Sequence of chain 36.E:
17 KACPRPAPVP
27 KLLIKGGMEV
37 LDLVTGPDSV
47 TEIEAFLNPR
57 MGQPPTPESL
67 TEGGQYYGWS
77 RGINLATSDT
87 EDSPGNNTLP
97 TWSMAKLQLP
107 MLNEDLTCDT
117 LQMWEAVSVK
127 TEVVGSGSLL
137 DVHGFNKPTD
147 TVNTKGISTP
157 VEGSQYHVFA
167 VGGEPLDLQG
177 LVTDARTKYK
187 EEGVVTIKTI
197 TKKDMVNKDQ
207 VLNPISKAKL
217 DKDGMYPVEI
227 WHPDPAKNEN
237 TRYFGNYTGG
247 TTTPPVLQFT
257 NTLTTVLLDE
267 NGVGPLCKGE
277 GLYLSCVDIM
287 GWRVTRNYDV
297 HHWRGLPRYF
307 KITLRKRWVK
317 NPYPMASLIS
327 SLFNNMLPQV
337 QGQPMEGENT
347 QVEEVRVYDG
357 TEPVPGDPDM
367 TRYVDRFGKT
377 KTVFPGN

Binding-site contacts:
Ligand atom C3 contacts residue VAL296 of chain 36.D at 3.6 Å (hydrophobic).
Ligand atom O4 contacts residue ASN80 of chain 36.D at 4.1 Å.
Ligand atom O3 contacts residue GLY78 of chain 36.D at 3.7 Å.
Ligand atom O1B contacts residue TYR72 of chain 36.D at 4.0 Å.
Ligand atom C1 contacts residue ARG77 of chain 36.D at 3.1 Å.
Ligand atom C6 contacts residue ASN93 of chain 36.D at 3.4 Å.
Ligand atom C6 contacts residue THR94 of chain 36.D at 4.3 Å.
Ligand atom C3 contacts residue GLY78 of chain 36.D at 3.8 Å.
Ligand atom C1 contacts residue TYR72 of chain 36.D at 3.8 Å (hydrophobic).
Ligand atom C3 contacts residue HIS298 of chain 36.D at 3.8 Å.
Ligand atom C4 contacts residue GLY78 of chain 36.D at 3.9 Å.
Ligand atom O4 contacts residue GLY78 of chain 36.D at 3.4 Å (h-bond).
Ligand atom C3 contacts residue ARG77 of chain 36.D at 3.3 Å.
Ligand atom N5 contacts residue TYR72 of chain 36.D at 2.9 Å (h-bond).
Ligand atom C4 contacts residue TYR72 of chain 36.D at 3.4 Å (hydrophobic).
Ligand atom C4 contacts residue VAL296 of chain 36.D at 4.2 Å (hydrophobic).
Ligand atom C2 contacts residue GLY78 of chain 36.D at 4.2 Å.
Ligand atom O8 contacts residue ARG77 of chain 36.D at 3.5 Å (salt-bridge).
Ligand atom O1A contacts residue LYS186 of chain 36.D at 4.3 Å.
Ligand atom O8 contacts residue TYR72 of chain 36.D at 3.4 Å (h-bond).
Ligand atom C5 contacts residue ASN93 of chain 36.D at 4.1 Å.
Ligand atom O1A contacts residue TYR72 of chain 36.D at 3.4 Å.
Ligand atom O4 contacts residue VAL296 of chain 36.D at 3.9 Å.
Ligand atom C10 contacts residue TYR72 of chain 36.D at 4.0 Å (hydrophobic).
Ligand atom O4 contacts residue ARG77 of chain 36.D at 4.2 Å.
Ligand atom O4 contacts residue THR291 of chain 36.D at 3.9 Å.
Ligand atom C4 contacts residue ARG77 of chain 36.D at 4.0 Å.
Ligand atom O1A contacts residue ARG77 of chain 36.D at 2.7 Å (salt-bridge).
Ligand atom C2 contacts residue ARG77 of chain 36.D at 4.0 Å.
Ligand atom O4 contacts residue TYR72 of chain 36.D at 3.7 Å.
Ligand atom C8 contacts residue ARG77 of chain 36.D at 4.2 Å.
Ligand atom C6 contacts residue TYR72 of chain 36.D at 3.7 Å (hydrophobic).
Ligand atom C4 contacts residue HIS298 of chain 36.D at 3.7 Å.
Ligand atom O4 contacts residue HIS298 of chain 36.D at 2.7 Å (h-bond).
Ligand atom C11 contacts residue TYR72 of chain 36.D at 4.2 Å (hydrophobic).
Ligand atom C5 contacts residue TYR72 of chain 36.D at 3.5 Å (hydrophobic).
Ligand atom O1A contacts residue GLY78 of chain 36.D at 3.8 Å.
Ligand atom O1B contacts residue ARG77 of chain 36.D at 2.4 Å (salt-bridge).
Ligand atom C6 contacts residue ASN80 of chain 36.D at 4.3 Å.
Ligand atom O6 contacts residue ASN93 of chain 36.D at 3.6 Å (h-bond).

Sequence of chain 36.D:
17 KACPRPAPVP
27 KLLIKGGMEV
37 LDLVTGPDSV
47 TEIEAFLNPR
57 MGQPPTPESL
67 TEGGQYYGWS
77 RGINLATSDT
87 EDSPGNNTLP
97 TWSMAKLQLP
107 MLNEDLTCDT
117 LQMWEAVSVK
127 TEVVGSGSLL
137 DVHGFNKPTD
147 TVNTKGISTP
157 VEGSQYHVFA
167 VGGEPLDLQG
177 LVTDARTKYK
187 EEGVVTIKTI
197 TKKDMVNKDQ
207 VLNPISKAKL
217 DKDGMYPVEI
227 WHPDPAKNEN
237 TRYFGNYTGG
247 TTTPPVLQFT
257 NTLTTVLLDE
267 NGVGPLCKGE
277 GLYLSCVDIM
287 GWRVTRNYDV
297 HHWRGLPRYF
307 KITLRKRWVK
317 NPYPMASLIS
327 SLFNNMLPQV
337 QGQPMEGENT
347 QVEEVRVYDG

A protein and the small-molecule ligand that binds it are described below.
Small molecule (SMILES): CC(=O)N[C@@H]1[C@@H](O[C@@H]2O[C@H](CO)[C@H](O)[C@H](O[C@]3(C(=O)O)C[C@H](O)[C@@H](NC(C)=O)[C@H]([C@H](O)[C@H](O)CO)O3)[C@H]2O)[C@H](O)[C@@H](CO[C@]2(C(=O)O)C[C@H](O)[C@@H](NC(C)=O)[C@H]([C@H](O)[C@H](O)CO)O2)O[C@H]1O